Sequence of chain 1.A:
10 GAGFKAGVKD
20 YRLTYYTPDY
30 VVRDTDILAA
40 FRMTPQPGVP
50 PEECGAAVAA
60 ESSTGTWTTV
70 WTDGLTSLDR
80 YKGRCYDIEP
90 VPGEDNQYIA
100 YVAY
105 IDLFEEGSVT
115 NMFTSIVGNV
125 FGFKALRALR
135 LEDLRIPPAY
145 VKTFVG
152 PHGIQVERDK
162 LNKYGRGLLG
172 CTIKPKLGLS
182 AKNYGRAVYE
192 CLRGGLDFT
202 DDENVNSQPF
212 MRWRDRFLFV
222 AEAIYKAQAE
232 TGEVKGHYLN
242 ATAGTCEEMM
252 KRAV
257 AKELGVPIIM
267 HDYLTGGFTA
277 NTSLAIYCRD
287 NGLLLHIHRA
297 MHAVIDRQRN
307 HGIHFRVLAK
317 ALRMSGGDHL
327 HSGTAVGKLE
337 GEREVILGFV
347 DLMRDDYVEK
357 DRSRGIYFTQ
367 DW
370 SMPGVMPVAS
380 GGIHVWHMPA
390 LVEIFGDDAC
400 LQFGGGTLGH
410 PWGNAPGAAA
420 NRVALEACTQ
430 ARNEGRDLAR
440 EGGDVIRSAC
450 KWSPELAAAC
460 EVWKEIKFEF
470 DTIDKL

A protein and the small-molecule ligand that binds it are described below.
Small molecule (SMILES): O=C(O)[C@@](O)(COP(=O)(O)O)[C@H](O)[C@H](O)COP(=O)(O)O

Sequence of chain 1.B:
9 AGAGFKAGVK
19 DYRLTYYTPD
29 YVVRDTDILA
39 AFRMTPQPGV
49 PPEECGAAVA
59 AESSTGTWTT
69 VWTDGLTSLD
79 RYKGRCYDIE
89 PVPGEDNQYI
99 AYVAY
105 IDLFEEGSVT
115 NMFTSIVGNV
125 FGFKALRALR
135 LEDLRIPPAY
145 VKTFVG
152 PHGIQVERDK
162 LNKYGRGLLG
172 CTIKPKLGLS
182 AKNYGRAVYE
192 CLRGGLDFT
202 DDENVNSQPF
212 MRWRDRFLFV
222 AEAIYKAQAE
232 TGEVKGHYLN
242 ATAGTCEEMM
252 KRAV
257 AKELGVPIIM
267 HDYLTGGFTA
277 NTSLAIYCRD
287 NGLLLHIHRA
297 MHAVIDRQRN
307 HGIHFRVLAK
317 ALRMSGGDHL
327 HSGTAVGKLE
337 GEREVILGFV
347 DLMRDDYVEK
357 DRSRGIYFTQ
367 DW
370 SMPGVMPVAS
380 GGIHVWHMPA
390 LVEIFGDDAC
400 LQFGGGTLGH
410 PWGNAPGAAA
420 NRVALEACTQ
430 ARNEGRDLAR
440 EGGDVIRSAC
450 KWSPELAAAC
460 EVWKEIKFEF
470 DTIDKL

Binding-site contacts:
Ligand atom C3 contacts residue KCX201 of chain 1.A at 3.1 Å.
Ligand atom O5P contacts residue HIS327 of chain 1.A at 2.7 Å (h-bond).
Ligand atom O5 contacts residue LEU335 of chain 1.A at 3.3 Å.
Ligand atom O3 contacts residue MG1 of chain 1.Q at 2.2 Å.
Ligand atom C3 contacts residue MG1 of chain 1.Q at 3.1 Å.
Ligand atom O2 contacts residue LYS175 of chain 1.A at 3.0 Å (salt-bridge).
Ligand atom O3 contacts residue KCX201 of chain 1.A at 2.6 Å (h-bond).
Ligand atom O2 contacts residue MG1 of chain 1.Q at 2.2 Å.
Ligand atom O2 contacts residue ASP203 of chain 1.A at 3.3 Å (salt-bridge).
Ligand atom O4P contacts residue ARG295 of chain 1.A at 2.8 Å (salt-bridge).
Ligand atom O6P contacts residue ARG295 of chain 1.A at 2.9 Å (salt-bridge).
Ligand atom O7 contacts residue GLU204 of chain 1.A at 3.2 Å (salt-bridge).
Ligand atom P1 contacts residue THR65 of chain 1.B at 3.4 Å.
Ligand atom O3 contacts residue GLU204 of chain 1.A at 2.9 Å (salt-bridge).
Ligand atom C contacts residue LYS175 of chain 1.A at 3.4 Å.
Ligand atom O1P contacts residue GLY404 of chain 1.A at 2.8 Å (h-bond).
Ligand atom O2P contacts residue LYS334 of chain 1.A at 2.8 Å (salt-bridge).
Ligand atom O4 contacts residue SER379 of chain 1.A at 2.8 Å (h-bond).
Ligand atom O1P contacts residue LYS175 of chain 1.A at 3.3 Å.
Ligand atom O2P contacts residue GLY380 of chain 1.A at 3.3 Å.
Ligand atom O5P contacts residue SER379 of chain 1.A at 3.4 Å (h-bond).
Ligand atom O7 contacts residue ASP203 of chain 1.A at 3.1 Å (salt-bridge).
Ligand atom O2 contacts residue THR173 of chain 1.A at 2.9 Å (h-bond).
Ligand atom O6 contacts residue GLU60 of chain 1.B at 3.4 Å (salt-bridge).
Ligand atom O1P contacts residue THR65 of chain 1.B at 2.5 Å (h-bond).
Ligand atom O7 contacts residue MG1 of chain 1.Q at 2.2 Å.
Ligand atom O3P contacts residue GLY403 of chain 1.A at 2.9 Å (h-bond).
Ligand atom O2P contacts residue THR65 of chain 1.B at 3.4 Å (h-bond).
Ligand atom O4 contacts residue GLY380 of chain 1.A at 3.3 Å (h-bond).
Ligand atom O1 contacts residue LYS175 of chain 1.A at 3.1 Å (salt-bridge).
Ligand atom O2P contacts residue GLY381 of chain 1.A at 2.9 Å (h-bond).
Ligand atom O6 contacts residue LYS334 of chain 1.A at 2.9 Å (salt-bridge).
Ligand atom O7 contacts residue LYS175 of chain 1.A at 3.4 Å (salt-bridge).
Ligand atom C2 contacts residue MG1 of chain 1.Q at 2.9 Å.
Ligand atom O7 contacts residue ASN123 of chain 1.B at 2.9 Å (h-bond).
Ligand atom O2 contacts residue KCX201 of chain 1.A at 3.1 Å (h-bond).
Ligand atom C contacts residue MG1 of chain 1.Q at 2.9 Å.
Ligand atom O2P contacts residue TRP66 of chain 1.B at 3.2 Å.
Ligand atom O7 contacts residue LYS177 of chain 1.A at 2.8 Å (salt-bridge).
Ligand atom O3 contacts residue HIS294 of chain 1.A at 2.9 Å (h-bond).